Binding-site contacts:
Ligand atom O5 contacts residue ASN120 of chain 1.C at 3.1 Å (h-bond).
Ligand atom N2 contacts residue ASN120 of chain 1.C at 2.8 Å (h-bond).
Ligand atom C2 contacts residue ASN120 of chain 1.C at 2.8 Å.
Ligand atom O3 contacts residue SER312 of chain 1.D at 3.0 Å.
Ligand atom C6 contacts residue SER376 of chain 1.D at 4.2 Å.
Ligand atom C5 contacts residue LEU374 of chain 1.D at 3.8 Å (hydrophobic).
Ligand atom C4 contacts residue BMA1 of chain 1.JA at 2.8 Å.
Ligand atom O5 contacts residue SER376 of chain 1.D at 3.5 Å (h-bond).
Ligand atom O5 contacts residue LEU374 of chain 1.D at 4.0 Å.
Ligand atom C3 contacts residue BMA1 of chain 1.JA at 3.4 Å.
Ligand atom C7 contacts residue ASN313 of chain 1.D at 3.7 Å.
Ligand atom C8 contacts residue ASN120 of chain 1.C at 4.0 Å.
Ligand atom O6 contacts residue LEU374 of chain 1.D at 3.8 Å.
Ligand atom N2 contacts residue ASN313 of chain 1.D at 2.9 Å (h-bond).
Ligand atom C6 contacts residue GLY375 of chain 1.D at 3.8 Å.
Ligand atom C6 contacts residue LEU374 of chain 1.D at 2.8 Å (hydrophobic).
Ligand atom C3 contacts residue ASN120 of chain 1.C at 4.2 Å.
Ligand atom C8 contacts residue ASN119 of chain 1.C at 4.2 Å.
Ligand atom C5 contacts residue BMA1 of chain 1.JA at 4.2 Å.
Ligand atom C1 contacts residue GLY375 of chain 1.D at 3.8 Å.
Ligand atom O5 contacts residue GLY375 of chain 1.D at 3.1 Å.
Ligand atom C4 contacts residue ASN313 of chain 1.D at 3.8 Å.
Ligand atom O7 contacts residue ASN120 of chain 1.C at 3.3 Å (h-bond).
Ligand atom C1 contacts residue ASN120 of chain 1.C at 2.0 Å.
Ligand atom C3 contacts residue SER312 of chain 1.D at 4.2 Å.
Ligand atom C5 contacts residue GLY375 of chain 1.D at 3.8 Å.
Ligand atom C2 contacts residue ASN313 of chain 1.D at 3.8 Å.
Ligand atom O3 contacts residue ILE311 of chain 1.D at 4.2 Å.
Ligand atom N2 contacts residue SER312 of chain 1.D at 4.0 Å.
Ligand atom C8 contacts residue ASN14 of chain 1.D at 3.9 Å.
Ligand atom C8 contacts residue ASN313 of chain 1.D at 3.5 Å.
Ligand atom O4 contacts residue BMA1 of chain 1.JA at 2.2 Å.
Ligand atom C7 contacts residue ASN120 of chain 1.C at 3.1 Å.
Ligand atom C8 contacts residue SER15 of chain 1.D at 4.1 Å.
Ligand atom O3 contacts residue ASN313 of chain 1.D at 3.2 Å (h-bond).
Ligand atom O6 contacts residue GLN314 of chain 1.D at 4.2 Å.
Ligand atom O4 contacts residue ASN313 of chain 1.D at 3.0 Å (h-bond).
Ligand atom C3 contacts residue ASN313 of chain 1.D at 3.4 Å.
Ligand atom O6 contacts residue SER376 of chain 1.D at 3.2 Å (h-bond).
Ligand atom O3 contacts residue BMA1 of chain 1.JA at 2.9 Å.

Sequence of chain 1.D:
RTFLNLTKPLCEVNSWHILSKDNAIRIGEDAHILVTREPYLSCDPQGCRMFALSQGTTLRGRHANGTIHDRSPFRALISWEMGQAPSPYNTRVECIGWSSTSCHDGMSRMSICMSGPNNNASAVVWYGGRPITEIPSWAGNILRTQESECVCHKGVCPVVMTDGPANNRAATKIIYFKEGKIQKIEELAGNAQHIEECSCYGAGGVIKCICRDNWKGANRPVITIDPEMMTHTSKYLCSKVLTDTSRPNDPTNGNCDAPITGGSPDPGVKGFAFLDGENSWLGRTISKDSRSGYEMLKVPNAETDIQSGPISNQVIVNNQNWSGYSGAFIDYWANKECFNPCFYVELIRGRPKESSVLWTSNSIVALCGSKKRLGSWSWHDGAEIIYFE

The small molecule below binds the protein below.
Small molecule (SMILES): CC(=O)N[C@H]1[C@H](O[C@H]2[C@H](O)[C@@H](NC(C)=O)CO[C@@H]2CO)O[C@H](CO)[C@@H](O)[C@@H]1O

Sequence of chain 1.C:
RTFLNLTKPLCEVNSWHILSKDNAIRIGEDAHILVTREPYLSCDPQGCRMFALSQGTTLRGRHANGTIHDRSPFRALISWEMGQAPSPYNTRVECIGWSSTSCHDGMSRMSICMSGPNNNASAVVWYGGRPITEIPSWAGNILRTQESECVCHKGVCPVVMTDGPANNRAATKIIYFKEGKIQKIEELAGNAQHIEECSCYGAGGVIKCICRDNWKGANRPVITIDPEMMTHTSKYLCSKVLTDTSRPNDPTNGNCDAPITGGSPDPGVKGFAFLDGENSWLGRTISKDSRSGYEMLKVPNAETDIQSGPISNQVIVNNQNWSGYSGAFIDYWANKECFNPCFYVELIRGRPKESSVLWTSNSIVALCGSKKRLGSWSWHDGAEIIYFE